Sequence of chain 1.B:
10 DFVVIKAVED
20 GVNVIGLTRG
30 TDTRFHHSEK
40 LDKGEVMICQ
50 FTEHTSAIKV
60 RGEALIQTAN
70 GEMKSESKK

Sequence of chain 1.A:
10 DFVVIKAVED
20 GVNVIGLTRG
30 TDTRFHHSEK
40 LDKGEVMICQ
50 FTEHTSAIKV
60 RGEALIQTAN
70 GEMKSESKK

Binding-site contacts:
Ligand atom O contacts residue ARG28 of chain 1.A at 3.5 Å.
Ligand atom N contacts residue THR32 of chain 1.A at 2.6 Å (h-bond).
Ligand atom OXT contacts residue HIS53 of chain 1.B at 3.7 Å.
Ligand atom CD1 contacts residue GLN49 of chain 1.B at 3.3 Å.
Ligand atom CB contacts residue THR32 of chain 1.A at 3.6 Å.
Ligand atom CB contacts residue SER55 of chain 1.A at 3.2 Å.
Ligand atom CA contacts residue THR27 of chain 1.A at 3.8 Å.
Ligand atom CZ2 contacts residue THR54 of chain 1.B at 4.1 Å.
Ligand atom CB contacts residue THR27 of chain 1.A at 3.7 Å.
Ligand atom CZ2 contacts residue ILE57 of chain 1.B at 4.1 Å (hydrophobic).
Ligand atom CZ3 contacts residue GLY25 of chain 1.B at 3.9 Å.
Ligand atom CH2 contacts residue GLY25 of chain 1.B at 3.8 Å.
Ligand atom CE2 contacts residue CYS48 of chain 1.B at 3.6 Å (hydrophobic).
Ligand atom O contacts residue GLY29 of chain 1.A at 3.2 Å (h-bond).
Ligand atom C contacts residue THR51 of chain 1.B at 3.4 Å.
Ligand atom CE3 contacts residue HIS36 of chain 1.B at 4.1 Å.
Ligand atom C contacts residue SER55 of chain 1.A at 3.6 Å.
Ligand atom CD1 contacts residue THR51 of chain 1.B at 4.0 Å.
Ligand atom OXT contacts residue THR54 of chain 1.B at 2.9 Å (h-bond).
Ligand atom OXT contacts residue THR51 of chain 1.B at 2.6 Å (h-bond).
Ligand atom N contacts residue ARG28 of chain 1.A at 4.0 Å.
Ligand atom CZ3 contacts residue HIS36 of chain 1.B at 4.1 Å.
Ligand atom C contacts residue THR54 of chain 1.B at 4.0 Å.
Ligand atom OXT contacts residue HIS35 of chain 1.B at 4.2 Å.
Ligand atom N contacts residue THR27 of chain 1.A at 2.9 Å (h-bond).
Ligand atom O contacts residue SER55 of chain 1.A at 2.9 Å (h-bond).
Ligand atom NE1 contacts residue CYS48 of chain 1.B at 3.4 Å.
Ligand atom CZ2 contacts residue CYS48 of chain 1.B at 3.7 Å (hydrophobic).
Ligand atom CA contacts residue THR32 of chain 1.A at 3.2 Å.
Ligand atom OXT contacts residue GLY29 of chain 1.A at 3.9 Å.
Ligand atom CA contacts residue GLY29 of chain 1.A at 3.6 Å.
Ligand atom NE1 contacts residue GLN49 of chain 1.B at 2.7 Å (h-bond).
Ligand atom CA contacts residue SER55 of chain 1.A at 3.9 Å.
Ligand atom CD1 contacts residue SER55 of chain 1.A at 3.2 Å.
Ligand atom N contacts residue GLY29 of chain 1.A at 2.7 Å (h-bond).
Ligand atom O contacts residue THR51 of chain 1.B at 3.3 Å (h-bond).
Ligand atom CG contacts residue SER55 of chain 1.A at 3.6 Å.
Ligand atom CE2 contacts residue GLN49 of chain 1.B at 3.8 Å.
Ligand atom N contacts residue ASP31 of chain 1.A at 3.2 Å (salt-bridge).
Ligand atom C contacts residue GLY29 of chain 1.A at 3.6 Å.

This protein binds this small molecule.
Small molecule (SMILES): N[C@@H](Cc1c[nH]c2ccccc12)C(=O)O